Sequence of chain 1.E:
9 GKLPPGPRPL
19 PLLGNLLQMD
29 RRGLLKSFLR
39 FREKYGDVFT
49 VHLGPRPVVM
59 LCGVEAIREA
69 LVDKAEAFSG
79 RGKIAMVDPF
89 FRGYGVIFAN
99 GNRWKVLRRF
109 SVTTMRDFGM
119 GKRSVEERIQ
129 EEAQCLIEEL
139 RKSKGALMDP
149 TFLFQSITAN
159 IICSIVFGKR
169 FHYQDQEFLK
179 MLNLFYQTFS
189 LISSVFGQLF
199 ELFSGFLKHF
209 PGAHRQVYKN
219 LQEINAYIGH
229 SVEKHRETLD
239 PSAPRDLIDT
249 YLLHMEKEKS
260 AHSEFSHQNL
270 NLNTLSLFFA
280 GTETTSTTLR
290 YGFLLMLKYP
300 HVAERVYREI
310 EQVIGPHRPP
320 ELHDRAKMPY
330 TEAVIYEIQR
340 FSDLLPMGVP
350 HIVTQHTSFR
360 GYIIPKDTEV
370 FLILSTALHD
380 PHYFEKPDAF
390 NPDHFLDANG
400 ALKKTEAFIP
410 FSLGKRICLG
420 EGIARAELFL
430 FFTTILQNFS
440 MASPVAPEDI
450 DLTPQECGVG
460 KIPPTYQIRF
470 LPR

Binding-site contacts:
Ligand atom O22 contacts residue GLY203 of chain 1.E at 4.2 Å.
Ligand atom O34 contacts residue GLY203 of chain 1.E at 3.9 Å.
Ligand atom C13 contacts residue PHE204 of chain 1.E at 4.1 Å (hydrophobic).
Ligand atom C10 contacts residue PHE201 of chain 1.E at 2.4 Å (hydrophobic).
Ligand atom C1 contacts residue PHE204 of chain 1.E at 3.5 Å (hydrophobic).
Ligand atom C11 contacts residue LEU21 of chain 1.E at 4.5 Å (hydrophobic).
Ligand atom C9 contacts residue LEU24 of chain 1.E at 4.3 Å (hydrophobic).
Ligand atom C3 contacts residue PHE204 of chain 1.E at 3.2 Å (hydrophobic).
Ligand atom C6 contacts residue PHE201 of chain 1.E at 3.9 Å (hydrophobic).
Ligand atom O22 contacts residue PHE204 of chain 1.E at 3.8 Å.
Ligand atom C4 contacts residue PHE201 of chain 1.E at 4.3 Å (hydrophobic).
Ligand atom C10 contacts residue LEU197 of chain 1.E at 3.3 Å (hydrophobic).
Ligand atom O21 contacts residue GLY203 of chain 1.E at 4.0 Å.
Ligand atom C9 contacts residue PHE201 of chain 1.E at 3.7 Å (hydrophobic).
Ligand atom C2 contacts residue PHE204 of chain 1.E at 3.4 Å (hydrophobic).
Ligand atom C11 contacts residue PHE201 of chain 1.E at 2.7 Å (hydrophobic).
Ligand atom C17 contacts residue GLY203 of chain 1.E at 3.9 Å.
Ligand atom C5 contacts residue PHE201 of chain 1.E at 4.2 Å (hydrophobic).
Ligand atom O12 contacts residue LEU20 of chain 1.E at 4.4 Å.
Ligand atom C4 contacts residue PHE204 of chain 1.E at 3.3 Å (hydrophobic).
Ligand atom O12 contacts residue PHE204 of chain 1.E at 4.4 Å.
Ligand atom C9 contacts residue LEU197 of chain 1.E at 3.5 Å (hydrophobic).
Ligand atom C6 contacts residue PHE204 of chain 1.E at 4.2 Å (hydrophobic).
Ligand atom C18 contacts residue PHE204 of chain 1.E at 4.4 Å (hydrophobic).
Ligand atom C17 contacts residue PHE204 of chain 1.E at 4.2 Å (hydrophobic).
Ligand atom C5 contacts residue PHE204 of chain 1.E at 4.2 Å (hydrophobic).

This small molecule binds to this protein.
Small molecule (SMILES): OC[C@H]1O[C@H](O[C@H]2[C@H](O)[C@@H](O)[C@H](OCCCCCC3CCCCC3)O[C@@H]2CO)[C@H](O)[C@@H](O)[C@@H]1O